The small molecule below binds the protein below.
Small molecule (SMILES): CC(=O)N[C@@H]1[C@@H](O)[C@H](O)[C@@H](CO)O[C@H]1O

Sequence of chain 1.K:
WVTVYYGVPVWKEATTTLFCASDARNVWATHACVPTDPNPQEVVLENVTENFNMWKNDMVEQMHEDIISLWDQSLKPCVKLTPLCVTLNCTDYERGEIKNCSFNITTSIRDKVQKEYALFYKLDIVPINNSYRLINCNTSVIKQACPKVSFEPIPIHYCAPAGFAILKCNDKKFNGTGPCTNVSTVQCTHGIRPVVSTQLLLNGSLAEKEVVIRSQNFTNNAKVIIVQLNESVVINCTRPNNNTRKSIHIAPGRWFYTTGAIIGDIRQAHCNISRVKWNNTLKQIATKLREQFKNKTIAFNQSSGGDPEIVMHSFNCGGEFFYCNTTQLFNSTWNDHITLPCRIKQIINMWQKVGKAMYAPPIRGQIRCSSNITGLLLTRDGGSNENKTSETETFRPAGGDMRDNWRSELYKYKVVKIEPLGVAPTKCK

Binding-site contacts:
Ligand atom O7 contacts residue ASN420 of chain 1.K at 3.6 Å.
Ligand atom C7 contacts residue ASN420 of chain 1.K at 3.3 Å.
Ligand atom C7 contacts residue VAL272 of chain 1.K at 4.1 Å (hydrophobic).
Ligand atom C8 contacts residue SER419 of chain 1.K at 3.3 Å.
Ligand atom C8 contacts residue VAL272 of chain 1.K at 4.1 Å (hydrophobic).
Ligand atom C2 contacts residue ASN420 of chain 1.K at 2.4 Å.
Ligand atom N2 contacts residue ASN420 of chain 1.K at 2.8 Å (h-bond).
Ligand atom O5 contacts residue ASN420 of chain 1.K at 2.4 Å (h-bond).
Ligand atom C5 contacts residue ASN420 of chain 1.K at 3.7 Å.
Ligand atom C7 contacts residue SER419 of chain 1.K at 4.2 Å.
Ligand atom C1 contacts residue ASN420 of chain 1.K at 1.5 Å.
Ligand atom C8 contacts residue SER418 of chain 1.K at 3.6 Å.
Ligand atom C8 contacts residue ASN420 of chain 1.K at 4.2 Å.
Ligand atom O7 contacts residue VAL272 of chain 1.K at 3.6 Å.
Ligand atom C3 contacts residue ASN420 of chain 1.K at 3.8 Å.
Ligand atom N2 contacts residue SER419 of chain 1.K at 4.5 Å.
Ligand atom C4 contacts residue ASN420 of chain 1.K at 4.2 Å.